Binding-site contacts:
Ligand atom O4 contacts residue ASN603 of chain 1.C at 4.3 Å.
Ligand atom C1 contacts residue ASN603 of chain 1.C at 3.9 Å.
Ligand atom C2 contacts residue ASN603 of chain 1.C at 3.0 Å.
Ligand atom O7 contacts residue ASN603 of chain 1.C at 2.8 Å (h-bond).
Ligand atom C5 contacts residue ASN603 of chain 1.C at 3.9 Å.
Ligand atom O3 contacts residue ASN603 of chain 1.C at 3.7 Å.
Ligand atom C6 contacts residue ASN603 of chain 1.C at 4.1 Å.
Ligand atom C7 contacts residue ASN603 of chain 1.C at 3.5 Å.
Ligand atom C4 contacts residue ASN603 of chain 1.C at 3.3 Å.
Ligand atom N2 contacts residue ASN603 of chain 1.C at 3.6 Å (h-bond).
Ligand atom C3 contacts residue ASN603 of chain 1.C at 3.8 Å.
Ligand atom O5 contacts residue ASN603 of chain 1.C at 3.6 Å (h-bond).

Sequence of chain 1.C:
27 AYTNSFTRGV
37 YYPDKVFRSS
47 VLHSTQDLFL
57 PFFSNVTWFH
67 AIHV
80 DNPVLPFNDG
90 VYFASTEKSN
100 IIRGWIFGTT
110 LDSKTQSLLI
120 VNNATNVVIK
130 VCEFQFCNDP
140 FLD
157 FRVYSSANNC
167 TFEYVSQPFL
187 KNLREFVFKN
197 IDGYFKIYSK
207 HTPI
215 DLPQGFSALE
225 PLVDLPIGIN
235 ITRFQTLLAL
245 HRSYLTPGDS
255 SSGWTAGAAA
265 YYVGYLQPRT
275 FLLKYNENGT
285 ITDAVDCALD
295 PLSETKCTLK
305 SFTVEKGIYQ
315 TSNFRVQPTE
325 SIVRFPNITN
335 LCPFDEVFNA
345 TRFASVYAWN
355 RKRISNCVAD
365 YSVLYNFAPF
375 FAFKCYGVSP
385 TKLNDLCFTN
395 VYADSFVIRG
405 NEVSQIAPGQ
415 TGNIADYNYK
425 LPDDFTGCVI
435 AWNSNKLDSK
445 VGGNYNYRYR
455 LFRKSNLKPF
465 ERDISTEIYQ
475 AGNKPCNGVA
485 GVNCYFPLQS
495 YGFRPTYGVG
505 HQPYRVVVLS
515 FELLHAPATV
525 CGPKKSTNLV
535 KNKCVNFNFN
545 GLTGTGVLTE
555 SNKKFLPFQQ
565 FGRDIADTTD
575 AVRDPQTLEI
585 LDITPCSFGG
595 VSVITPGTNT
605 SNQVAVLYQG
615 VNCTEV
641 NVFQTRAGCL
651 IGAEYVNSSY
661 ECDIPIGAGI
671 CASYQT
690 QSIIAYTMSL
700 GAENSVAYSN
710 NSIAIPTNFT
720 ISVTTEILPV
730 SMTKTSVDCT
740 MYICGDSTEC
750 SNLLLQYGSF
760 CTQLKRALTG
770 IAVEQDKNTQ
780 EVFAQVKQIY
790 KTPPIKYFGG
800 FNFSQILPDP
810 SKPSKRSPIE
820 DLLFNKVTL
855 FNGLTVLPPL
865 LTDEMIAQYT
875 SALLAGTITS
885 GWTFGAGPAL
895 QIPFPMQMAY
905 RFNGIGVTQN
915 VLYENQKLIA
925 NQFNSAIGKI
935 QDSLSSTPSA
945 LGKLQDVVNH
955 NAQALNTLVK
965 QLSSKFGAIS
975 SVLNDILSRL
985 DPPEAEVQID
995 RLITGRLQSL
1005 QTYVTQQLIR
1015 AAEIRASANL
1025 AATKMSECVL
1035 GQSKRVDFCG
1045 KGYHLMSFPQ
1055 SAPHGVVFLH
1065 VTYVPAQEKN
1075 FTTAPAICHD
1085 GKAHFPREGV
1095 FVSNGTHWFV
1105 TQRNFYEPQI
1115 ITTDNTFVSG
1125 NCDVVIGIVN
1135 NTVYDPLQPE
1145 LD

The protein below binds the small molecule below.
Small molecule (SMILES): CC(=O)N[C@@H]1[C@@H](O)[C@H](O)[C@@H](CO)O[C@H]1O